Sequence of chain 1.B:
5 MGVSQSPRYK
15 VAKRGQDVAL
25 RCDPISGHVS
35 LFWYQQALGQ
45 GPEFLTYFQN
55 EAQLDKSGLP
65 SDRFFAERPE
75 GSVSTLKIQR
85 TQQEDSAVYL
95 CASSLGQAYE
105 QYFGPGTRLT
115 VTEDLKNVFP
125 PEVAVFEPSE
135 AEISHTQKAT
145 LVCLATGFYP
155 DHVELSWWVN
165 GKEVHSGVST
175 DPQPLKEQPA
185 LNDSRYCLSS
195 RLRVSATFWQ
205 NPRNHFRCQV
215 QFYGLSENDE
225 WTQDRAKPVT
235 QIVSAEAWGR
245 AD

Binding-site contacts:
Ligand atom C4 contacts residue ASN186 of chain 1.C at 4.3 Å.
Ligand atom C5 contacts residue ASN186 of chain 1.C at 3.6 Å.
Ligand atom C1 contacts residue ASN186 of chain 1.C at 1.4 Å.
Ligand atom C8 contacts residue ALA184 of chain 1.C at 3.9 Å (hydrophobic).
Ligand atom O7 contacts residue ALA184 of chain 1.C at 3.1 Å (h-bond).
Ligand atom O5 contacts residue ASN186 of chain 1.C at 2.4 Å (h-bond).
Ligand atom C3 contacts residue ASN186 of chain 1.C at 3.9 Å.
Ligand atom C2 contacts residue ASN186 of chain 1.C at 2.7 Å.
Ligand atom O7 contacts residue ASN186 of chain 1.C at 2.8 Å (h-bond).
Ligand atom O7 contacts residue LEU185 of chain 1.C at 4.2 Å.
Ligand atom C8 contacts residue ASN186 of chain 1.C at 4.1 Å.
Ligand atom O4 contacts residue ASN186 of chain 1.B at 4.3 Å.
Ligand atom C7 contacts residue ALA184 of chain 1.C at 3.9 Å (hydrophobic).
Ligand atom C7 contacts residue ASN186 of chain 1.C at 3.1 Å.
Ligand atom N2 contacts residue ASN186 of chain 1.C at 3.1 Å (h-bond).

The protein below binds the small molecule below.
Small molecule (SMILES): CC(=O)N[C@@H]1[C@@H](O)[C@H](O)[C@@H](CO)O[C@H]1O

Sequence of chain 1.C:
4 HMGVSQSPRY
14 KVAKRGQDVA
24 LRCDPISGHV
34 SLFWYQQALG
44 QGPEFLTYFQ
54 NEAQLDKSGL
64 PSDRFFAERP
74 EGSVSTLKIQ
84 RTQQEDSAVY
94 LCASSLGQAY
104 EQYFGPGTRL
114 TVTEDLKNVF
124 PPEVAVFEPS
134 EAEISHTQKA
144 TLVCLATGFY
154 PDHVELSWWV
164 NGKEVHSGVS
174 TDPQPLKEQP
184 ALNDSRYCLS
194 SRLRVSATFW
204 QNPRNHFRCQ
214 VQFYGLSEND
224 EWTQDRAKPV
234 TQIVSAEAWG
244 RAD